This protein binds this small molecule.
Small molecule (SMILES): CCc1sc2ncnc(O[C@H](Cc3ccccc3)C(=O)O)c2c1-c1cc(N2CCN(C)CC2)c(O)c(Cl)c1C

Binding-site contacts:
Ligand atom C2 contacts residue THR109 of chain 1.A at 3.8 Å.
Ligand atom C21 contacts residue PHE71 of chain 1.A at 3.8 Å (hydrophobic).
Ligand atom O11 contacts residue THR109 of chain 1.A at 3.6 Å.
Ligand atom C12 contacts residue THR109 of chain 1.A at 3.9 Å.
Ligand atom C2 contacts residue PHE97 of chain 1.A at 3.9 Å (hydrophobic).
Ligand atom C22 contacts residue PHE113 of chain 1.A at 3.9 Å (hydrophobic).
Ligand atom C2 contacts residue LEU110 of chain 1.A at 3.9 Å (hydrophobic).
Ligand atom C19 contacts residue HIS67 of chain 1.A at 3.8 Å.
Ligand atom C10 contacts residue MET74 of chain 1.A at 4.0 Å (hydrophobic).
Ligand atom CL contacts residue ALA70 of chain 1.A at 3.1 Å.
Ligand atom N3 contacts residue ARG106 of chain 1.A at 3.9 Å.
Ligand atom O15 contacts residue ARG106 of chain 1.A at 2.8 Å (salt-bridge).
Ligand atom C17 contacts residue THR109 of chain 1.A at 3.9 Å.
Ligand atom C4 contacts residue THR109 of chain 1.A at 3.4 Å.
Ligand atom N3 contacts residue LEU110 of chain 1.A at 3.7 Å.
Ligand atom C28 contacts residue VAL96 of chain 1.A at 3.8 Å (hydrophobic).
Ligand atom N1 contacts residue ARG106 of chain 1.A at 3.9 Å.
Ligand atom C33 contacts residue THR109 of chain 1.A at 3.6 Å.
Ligand atom C14 contacts residue ARG106 of chain 1.A at 3.4 Å.
Ligand atom O30 contacts residue MET74 of chain 1.A at 3.7 Å.
Ligand atom C2 contacts residue ARG106 of chain 1.A at 3.2 Å.
Ligand atom C27 contacts residue MET74 of chain 1.A at 3.5 Å (hydrophobic).
Ligand atom O16 contacts residue VAL96 of chain 1.A at 4.1 Å.
Ligand atom C26 contacts residue MET74 of chain 1.A at 3.7 Å (hydrophobic).
Ligand atom C29 contacts residue PHE113 of chain 1.A at 3.7 Å (hydrophobic).
Ligand atom C8 contacts residue VAL96 of chain 1.A at 3.9 Å (hydrophobic).
Ligand atom C19 contacts residue PHE71 of chain 1.A at 3.6 Å (hydrophobic).
Ligand atom C7 contacts residue VAL96 of chain 1.A at 3.9 Å (hydrophobic).
Ligand atom C24 contacts residue MET74 of chain 1.A at 3.9 Å (hydrophobic).
Ligand atom O16 contacts residue ARG106 of chain 1.A at 2.9 Å (salt-bridge).
Ligand atom C29 contacts residue PHE71 of chain 1.A at 3.8 Å (hydrophobic).
Ligand atom C8 contacts residue THR109 of chain 1.A at 3.9 Å.
Ligand atom C25 contacts residue MET74 of chain 1.A at 3.3 Å (hydrophobic).
Ligand atom C20 contacts residue THR109 of chain 1.A at 3.8 Å.
Ligand atom C28 contacts residue MET74 of chain 1.A at 4.1 Å (hydrophobic).
Ligand atom CL contacts residue MET74 of chain 1.A at 3.8 Å.
Ligand atom N3 contacts residue PHE97 of chain 1.A at 3.8 Å.
Ligand atom C10 contacts residue PHE113 of chain 1.A at 4.0 Å (hydrophobic).
Ligand atom S5 contacts residue LEU110 of chain 1.A at 3.8 Å.
Ligand atom N1 contacts residue THR109 of chain 1.A at 3.4 Å.

Sequence of chain 1.A:
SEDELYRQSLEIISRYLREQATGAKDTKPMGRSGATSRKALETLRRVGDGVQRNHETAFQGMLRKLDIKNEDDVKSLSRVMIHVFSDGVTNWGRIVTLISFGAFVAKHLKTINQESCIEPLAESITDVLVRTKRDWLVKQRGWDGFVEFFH